Binding-site contacts:
Ligand atom C5 contacts residue ASN706 of chain 1.A at 3.5 Å.
Ligand atom O7 contacts residue ASN706 of chain 1.A at 3.4 Å (h-bond).
Ligand atom O5 contacts residue ASN706 of chain 1.A at 2.3 Å (h-bond).
Ligand atom C6 contacts residue TYR793 of chain 1.B at 4.0 Å (hydrophobic).
Ligand atom C1 contacts residue ASN706 of chain 1.A at 1.4 Å.
Ligand atom C4 contacts residue ASN706 of chain 1.A at 4.3 Å.
Ligand atom N2 contacts residue ASN706 of chain 1.A at 3.1 Å (h-bond).
Ligand atom O6 contacts residue TYR793 of chain 1.B at 3.5 Å.
Ligand atom O6 contacts residue ILE1127 of chain 1.A at 4.2 Å.
Ligand atom C2 contacts residue ASN706 of chain 1.A at 2.7 Å.
Ligand atom O5 contacts residue TYR793 of chain 1.B at 4.4 Å.
Ligand atom C5 contacts residue TYR793 of chain 1.B at 3.8 Å (hydrophobic).
Ligand atom C7 contacts residue ASN706 of chain 1.A at 3.4 Å.
Ligand atom C3 contacts residue ASN706 of chain 1.A at 3.9 Å.

The protein below binds the small molecule below.
Small molecule (SMILES): CC(=O)N[C@@H]1[C@@H](O)[C@H](O)[C@@H](CO)O[C@H]1O

Sequence of chain 1.B:
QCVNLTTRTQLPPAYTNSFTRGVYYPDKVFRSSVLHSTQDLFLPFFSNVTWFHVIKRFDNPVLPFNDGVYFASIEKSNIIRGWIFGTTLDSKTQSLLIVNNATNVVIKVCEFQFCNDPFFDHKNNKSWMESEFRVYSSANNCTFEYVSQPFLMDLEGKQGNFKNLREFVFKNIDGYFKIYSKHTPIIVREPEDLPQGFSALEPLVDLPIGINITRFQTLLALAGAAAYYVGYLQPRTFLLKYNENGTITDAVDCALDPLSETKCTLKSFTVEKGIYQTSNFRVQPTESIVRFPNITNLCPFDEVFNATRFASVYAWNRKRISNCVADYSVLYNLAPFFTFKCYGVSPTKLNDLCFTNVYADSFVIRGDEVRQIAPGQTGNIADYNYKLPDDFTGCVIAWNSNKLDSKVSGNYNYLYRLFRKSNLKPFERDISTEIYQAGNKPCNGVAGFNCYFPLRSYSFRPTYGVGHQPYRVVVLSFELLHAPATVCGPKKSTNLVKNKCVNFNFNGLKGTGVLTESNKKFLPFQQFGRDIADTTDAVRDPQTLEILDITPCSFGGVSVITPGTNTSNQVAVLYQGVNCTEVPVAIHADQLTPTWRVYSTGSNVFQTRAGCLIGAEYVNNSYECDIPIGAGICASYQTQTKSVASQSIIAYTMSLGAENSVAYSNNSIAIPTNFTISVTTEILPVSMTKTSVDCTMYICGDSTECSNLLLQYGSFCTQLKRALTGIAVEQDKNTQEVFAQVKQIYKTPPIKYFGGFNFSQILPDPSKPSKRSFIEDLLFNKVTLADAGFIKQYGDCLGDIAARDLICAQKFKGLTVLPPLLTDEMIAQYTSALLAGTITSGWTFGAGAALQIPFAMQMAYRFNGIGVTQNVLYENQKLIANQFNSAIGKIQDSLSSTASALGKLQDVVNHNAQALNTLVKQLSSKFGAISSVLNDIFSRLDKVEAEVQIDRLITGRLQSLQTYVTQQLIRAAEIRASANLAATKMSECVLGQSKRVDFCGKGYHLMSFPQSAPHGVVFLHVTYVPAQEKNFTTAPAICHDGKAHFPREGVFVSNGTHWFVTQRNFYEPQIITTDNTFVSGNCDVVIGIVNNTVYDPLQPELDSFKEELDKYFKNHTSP

Sequence of chain 1.A:
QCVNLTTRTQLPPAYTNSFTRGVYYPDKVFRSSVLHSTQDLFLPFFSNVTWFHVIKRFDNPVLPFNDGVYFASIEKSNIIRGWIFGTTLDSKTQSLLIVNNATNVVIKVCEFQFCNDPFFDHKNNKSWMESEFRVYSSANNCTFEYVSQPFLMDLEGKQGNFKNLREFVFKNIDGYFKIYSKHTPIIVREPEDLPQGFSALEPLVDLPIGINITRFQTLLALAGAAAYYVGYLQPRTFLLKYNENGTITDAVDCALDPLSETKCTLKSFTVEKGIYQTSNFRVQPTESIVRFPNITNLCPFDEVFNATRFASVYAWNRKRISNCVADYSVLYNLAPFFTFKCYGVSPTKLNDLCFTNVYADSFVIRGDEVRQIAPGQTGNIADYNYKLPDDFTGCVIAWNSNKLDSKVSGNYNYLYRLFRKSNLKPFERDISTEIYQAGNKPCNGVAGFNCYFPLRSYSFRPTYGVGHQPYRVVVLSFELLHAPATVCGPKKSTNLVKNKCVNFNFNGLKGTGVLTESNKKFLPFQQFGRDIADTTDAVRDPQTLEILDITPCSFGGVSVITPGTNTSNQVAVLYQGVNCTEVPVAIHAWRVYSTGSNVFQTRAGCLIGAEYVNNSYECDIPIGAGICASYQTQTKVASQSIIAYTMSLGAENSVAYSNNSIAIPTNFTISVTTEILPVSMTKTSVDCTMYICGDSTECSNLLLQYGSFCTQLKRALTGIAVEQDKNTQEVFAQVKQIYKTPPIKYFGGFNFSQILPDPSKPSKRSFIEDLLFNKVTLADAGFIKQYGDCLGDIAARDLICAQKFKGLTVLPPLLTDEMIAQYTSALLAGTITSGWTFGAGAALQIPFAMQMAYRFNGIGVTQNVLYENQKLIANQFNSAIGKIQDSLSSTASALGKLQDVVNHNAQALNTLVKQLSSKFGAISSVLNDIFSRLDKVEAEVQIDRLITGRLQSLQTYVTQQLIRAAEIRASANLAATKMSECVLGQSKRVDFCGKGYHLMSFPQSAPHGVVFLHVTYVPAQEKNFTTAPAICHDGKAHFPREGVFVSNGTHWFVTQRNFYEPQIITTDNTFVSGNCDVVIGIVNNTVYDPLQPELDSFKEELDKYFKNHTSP